Sequence of chain 1.A:
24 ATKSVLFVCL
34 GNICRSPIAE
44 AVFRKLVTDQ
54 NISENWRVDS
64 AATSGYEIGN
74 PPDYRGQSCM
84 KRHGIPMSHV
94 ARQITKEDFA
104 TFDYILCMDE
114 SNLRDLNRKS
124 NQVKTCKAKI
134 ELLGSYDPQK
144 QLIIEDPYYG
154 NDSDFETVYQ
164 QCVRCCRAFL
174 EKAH

Binding-site contacts:
Ligand atom C04 contacts residue ASP149 of chain 1.A at 3.1 Å.
Ligand atom O07 contacts residue CYS37 of chain 1.A at 3.1 Å.
Ligand atom O08 contacts residue ARG38 of chain 1.A at 4.1 Å.
Ligand atom O07 contacts residue CYS32 of chain 1.A at 3.6 Å.
Ligand atom O06 contacts residue GLY34 of chain 1.A at 2.9 Å (h-bond).
Ligand atom S05 contacts residue ASP149 of chain 1.A at 4.1 Å.
Ligand atom O06 contacts residue CYS32 of chain 1.A at 3.4 Å (h-bond).
Ligand atom O03 contacts residue GLY34 of chain 1.A at 3.4 Å.
Ligand atom C02 contacts residue ILE36 of chain 1.A at 4.0 Å (hydrophobic).
Ligand atom C14 contacts residue TYR69 of chain 1.A at 4.0 Å (hydrophobic).
Ligand atom O07 contacts residue ARG38 of chain 1.A at 2.9 Å (salt-bridge).
Ligand atom O08 contacts residue CYS37 of chain 1.A at 3.0 Å (h-bond).
Ligand atom O06 contacts residue ARG38 of chain 1.A at 3.0 Å (salt-bridge).
Ligand atom O03 contacts residue ILE36 of chain 1.A at 3.3 Å.
Ligand atom N01 contacts residue ASP149 of chain 1.A at 2.7 Å (salt-bridge).
Ligand atom O07 contacts residue PRO150 of chain 1.A at 4.2 Å.
Ligand atom C09 contacts residue LEU33 of chain 1.A at 3.6 Å (hydrophobic).
Ligand atom C02 contacts residue ASP149 of chain 1.A at 3.7 Å.
Ligand atom S05 contacts residue CYS37 of chain 1.A at 3.8 Å.
Ligand atom O08 contacts residue CYS32 of chain 1.A at 3.4 Å (h-bond).
Ligand atom O08 contacts residue ILE36 of chain 1.A at 3.0 Å (h-bond).
Ligand atom N10 contacts residue LEU33 of chain 1.A at 4.0 Å.
Ligand atom O08 contacts residue ASN35 of chain 1.A at 3.2 Å (h-bond).
Ligand atom N01 contacts residue LEU33 of chain 1.A at 4.0 Å.
Ligand atom N10 contacts residue ASP149 of chain 1.A at 3.8 Å.
Ligand atom S05 contacts residue ARG38 of chain 1.A at 3.9 Å.
Ligand atom C12 contacts residue TYR152 of chain 1.A at 4.0 Å (hydrophobic).
Ligand atom C02 contacts residue GLY34 of chain 1.A at 4.2 Å.
Ligand atom O07 contacts residue ASP149 of chain 1.A at 3.9 Å.
Ligand atom C04 contacts residue CYS37 of chain 1.A at 3.8 Å (hydrophobic).
Ligand atom S17 contacts residue LEU33 of chain 1.A at 4.0 Å.
Ligand atom S05 contacts residue GLY34 of chain 1.A at 3.8 Å.
Ligand atom O08 contacts residue GLY34 of chain 1.A at 3.5 Å (h-bond).
Ligand atom C09 contacts residue ASP149 of chain 1.A at 3.6 Å.
Ligand atom O06 contacts residue LEU33 of chain 1.A at 3.2 Å (h-bond).
Ligand atom C15 contacts residue TYR69 of chain 1.A at 3.5 Å (hydrophobic).
Ligand atom N01 contacts residue TYR151 of chain 1.A at 3.7 Å.
Ligand atom S05 contacts residue CYS32 of chain 1.A at 3.6 Å (h-bond).
Ligand atom C04 contacts residue ILE36 of chain 1.A at 4.2 Å (hydrophobic).
Ligand atom C04 contacts residue TYR151 of chain 1.A at 4.1 Å (hydrophobic).

The protein below binds the small molecule below.
Small molecule (SMILES): O=C(CS(=O)(=O)O)Nc1nc2ccccc2s1